Sequence of chain 1.A:
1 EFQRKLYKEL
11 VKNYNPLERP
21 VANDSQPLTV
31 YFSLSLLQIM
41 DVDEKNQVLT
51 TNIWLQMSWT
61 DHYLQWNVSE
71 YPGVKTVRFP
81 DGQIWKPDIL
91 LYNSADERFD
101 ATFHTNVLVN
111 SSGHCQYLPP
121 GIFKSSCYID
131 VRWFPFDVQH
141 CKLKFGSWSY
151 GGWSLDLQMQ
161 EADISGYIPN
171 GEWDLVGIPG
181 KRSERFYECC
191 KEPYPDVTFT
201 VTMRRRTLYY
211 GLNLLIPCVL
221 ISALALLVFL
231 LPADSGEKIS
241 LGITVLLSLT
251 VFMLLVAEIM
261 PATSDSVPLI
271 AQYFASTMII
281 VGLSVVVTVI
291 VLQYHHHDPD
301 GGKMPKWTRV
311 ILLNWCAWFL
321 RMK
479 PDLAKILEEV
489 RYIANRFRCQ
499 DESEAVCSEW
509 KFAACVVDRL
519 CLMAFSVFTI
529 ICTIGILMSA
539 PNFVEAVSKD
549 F

This small molecule binds to this protein.
Small molecule (SMILES): CC(=O)N[C@@H]1[C@@H](O)[C@H](O)[C@@H](CO)O[C@H]1O

Binding-site contacts:
Ligand atom O5 contacts residue SER69 of chain 1.A at 2.7 Å (h-bond).
Ligand atom N2 contacts residue ASN67 of chain 1.A at 2.9 Å (h-bond).
Ligand atom C2 contacts residue GLU70 of chain 1.A at 4.4 Å.
Ligand atom C1 contacts residue SER69 of chain 1.A at 3.1 Å.
Ligand atom O5 contacts residue GLU70 of chain 1.A at 3.7 Å.
Ligand atom O5 contacts residue ASN67 of chain 1.A at 2.3 Å (h-bond).
Ligand atom C7 contacts residue ASN67 of chain 1.A at 3.5 Å.
Ligand atom O7 contacts residue ASN67 of chain 1.A at 4.5 Å.
Ligand atom C3 contacts residue ASN67 of chain 1.A at 3.8 Å.
Ligand atom C8 contacts residue ASN67 of chain 1.A at 3.8 Å.
Ligand atom C1 contacts residue GLU70 of chain 1.A at 3.9 Å.
Ligand atom C4 contacts residue ASN67 of chain 1.A at 4.2 Å.
Ligand atom C2 contacts residue ASN67 of chain 1.A at 2.4 Å.
Ligand atom C6 contacts residue SER69 of chain 1.A at 3.7 Å.
Ligand atom C5 contacts residue SER69 of chain 1.A at 3.3 Å.
Ligand atom C5 contacts residue ASN67 of chain 1.A at 3.6 Å.
Ligand atom C1 contacts residue ASN67 of chain 1.A at 1.4 Å.